Sequence of chain 57.A:
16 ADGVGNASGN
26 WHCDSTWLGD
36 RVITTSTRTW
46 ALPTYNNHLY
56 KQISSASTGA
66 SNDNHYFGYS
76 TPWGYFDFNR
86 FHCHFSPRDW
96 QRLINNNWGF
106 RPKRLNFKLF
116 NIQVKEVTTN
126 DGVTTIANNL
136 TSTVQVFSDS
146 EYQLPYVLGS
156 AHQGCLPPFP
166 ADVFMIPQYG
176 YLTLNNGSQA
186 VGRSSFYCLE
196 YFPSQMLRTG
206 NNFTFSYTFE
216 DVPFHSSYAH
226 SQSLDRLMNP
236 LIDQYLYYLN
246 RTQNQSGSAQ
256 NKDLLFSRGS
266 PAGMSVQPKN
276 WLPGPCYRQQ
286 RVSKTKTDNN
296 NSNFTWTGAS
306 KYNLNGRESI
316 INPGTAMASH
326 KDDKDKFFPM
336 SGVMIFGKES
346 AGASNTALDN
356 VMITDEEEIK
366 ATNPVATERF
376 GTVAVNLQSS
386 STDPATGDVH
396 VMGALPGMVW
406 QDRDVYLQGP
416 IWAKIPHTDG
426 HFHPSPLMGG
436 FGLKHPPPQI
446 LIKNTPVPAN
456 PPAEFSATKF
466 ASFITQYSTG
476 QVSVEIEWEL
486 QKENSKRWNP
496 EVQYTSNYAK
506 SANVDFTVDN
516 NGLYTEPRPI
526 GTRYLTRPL

Binding-site contacts:
Ligand atom C8 contacts residue PRO218 of chain 57.A at 4.2 Å (hydrophobic).
Ligand atom P contacts residue HIS426 of chain 57.A at 3.9 Å.
Ligand atom C3' contacts residue GLY437 of chain 57.A at 3.9 Å.
Ligand atom C2 contacts residue HIS428 of chain 57.A at 3.8 Å.
Ligand atom C8 contacts residue GLY437 of chain 57.A at 2.8 Å.
Ligand atom C6 contacts residue SER430 of chain 57.A at 4.2 Å.
Ligand atom N1 contacts residue HIS428 of chain 57.A at 3.3 Å.
Ligand atom C2' contacts residue GLU215 of chain 57.A at 3.6 Å.
Ligand atom C3' contacts residue GLU215 of chain 57.A at 3.3 Å.
Ligand atom O3' contacts residue GLU215 of chain 57.A at 3.5 Å (salt-bridge).
Ligand atom N9 contacts residue VAL217 of chain 57.A at 4.4 Å.
Ligand atom O3' contacts residue GLY437 of chain 57.A at 3.9 Å.
Ligand atom O2P contacts residue HIS426 of chain 57.A at 3.6 Å.
Ligand atom C4 contacts residue PRO218 of chain 57.A at 4.1 Å (hydrophobic).
Ligand atom O1P contacts residue HIS426 of chain 57.A at 2.7 Å (h-bond).
Ligand atom P contacts residue LYS439 of chain 57.A at 3.3 Å.
Ligand atom C6 contacts residue PRO218 of chain 57.A at 4.2 Å (hydrophobic).
Ligand atom N6 contacts residue HIS428 of chain 57.A at 4.0 Å.
Ligand atom C6 contacts residue HIS428 of chain 57.A at 4.2 Å.
Ligand atom O5' contacts residue LYS439 of chain 57.A at 3.8 Å.
Ligand atom C2' contacts residue ASP216 of chain 57.A at 4.3 Å.
Ligand atom O3' contacts residue ILE420 of chain 57.A at 4.2 Å.
Ligand atom O3P contacts residue LYS439 of chain 57.A at 2.9 Å.
Ligand atom N7 contacts residue PRO218 of chain 57.A at 4.0 Å.
Ligand atom O3' contacts residue LYS439 of chain 57.A at 3.5 Å.
Ligand atom C2' contacts residue GLY437 of chain 57.A at 2.8 Å.
Ligand atom N7 contacts residue VAL217 of chain 57.A at 3.7 Å.
Ligand atom C1' contacts residue GLY437 of chain 57.A at 3.3 Å.
Ligand atom C5 contacts residue PRO218 of chain 57.A at 4.0 Å (hydrophobic).
Ligand atom N7 contacts residue GLY437 of chain 57.A at 3.5 Å (h-bond).
Ligand atom N9 contacts residue PRO429 of chain 57.A at 4.3 Å.
Ligand atom N7 contacts residue PRO429 of chain 57.A at 4.3 Å.
Ligand atom C8 contacts residue PRO429 of chain 57.A at 4.3 Å (hydrophobic).
Ligand atom N3 contacts residue PRO429 of chain 57.A at 4.4 Å.
Ligand atom N6 contacts residue SER430 of chain 57.A at 3.7 Å.
Ligand atom C8 contacts residue VAL217 of chain 57.A at 3.5 Å (hydrophobic).
Ligand atom O1P contacts residue LYS439 of chain 57.A at 2.6 Å.
Ligand atom N6 contacts residue ASP407 of chain 57.A at 3.6 Å (salt-bridge).
Ligand atom N9 contacts residue PRO218 of chain 57.A at 4.2 Å.
Ligand atom N9 contacts residue GLY437 of chain 57.A at 3.3 Å (h-bond).

This protein binds this small molecule.
Small molecule (SMILES): Nc1ncnc2c1ncn2[C@@H]1C[C@@H](O)[C@@H](COP(=O)(O)O)O1